Sequence of chain 1.B:
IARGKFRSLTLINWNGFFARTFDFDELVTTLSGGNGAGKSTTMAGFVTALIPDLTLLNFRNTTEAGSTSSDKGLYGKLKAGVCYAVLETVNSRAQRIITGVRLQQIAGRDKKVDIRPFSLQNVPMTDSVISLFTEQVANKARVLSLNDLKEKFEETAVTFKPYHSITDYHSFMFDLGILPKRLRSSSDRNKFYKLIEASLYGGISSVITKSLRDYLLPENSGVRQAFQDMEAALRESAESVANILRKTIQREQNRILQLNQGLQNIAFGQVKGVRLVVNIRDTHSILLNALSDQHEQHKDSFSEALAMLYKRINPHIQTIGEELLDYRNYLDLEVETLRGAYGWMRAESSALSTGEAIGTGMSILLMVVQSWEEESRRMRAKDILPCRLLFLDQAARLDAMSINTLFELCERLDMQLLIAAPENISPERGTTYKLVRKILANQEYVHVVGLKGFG

The protein below binds the small molecule below.
Small molecule (SMILES): Nc1ncnc2c1ncn2[C@@H]1O[C@H](COP(=O)(O)OP(=O)(O)OP(O)(O)=S)[C@@H](O)[C@H]1O

Binding-site contacts:
Ligand atom C1' contacts residue ASN18 of chain 1.B at 3.2 Å.
Ligand atom S1G contacts residue GLN422 of chain 1.B at 3.5 Å (h-bond).
Ligand atom O3G contacts residue ASN38 of chain 1.B at 3.1 Å (h-bond).
Ligand atom O2' contacts residue ARG367 of chain 1.A at 3.3 Å (salt-bridge).
Ligand atom O2B contacts residue ALA40 of chain 1.B at 2.9 Å (h-bond).
Ligand atom N7 contacts residue LYS82 of chain 1.B at 3.4 Å.
Ligand atom S1G contacts residue LYS42 of chain 1.B at 3.2 Å (salt-bridge).
Ligand atom O1A contacts residue SER381 of chain 1.A at 3.3 Å.
Ligand atom O2A contacts residue SER43 of chain 1.B at 3.4 Å (h-bond).
Ligand atom O3' contacts residue ARG465 of chain 1.B at 3.5 Å (salt-bridge).
Ligand atom O1B contacts residue MG1 of chain 1.K at 2.9 Å.
Ligand atom O3' contacts residue GLU384 of chain 1.A at 3.1 Å (salt-bridge).
Ligand atom PG contacts residue SER381 of chain 1.A at 3.5 Å.
Ligand atom O4' contacts residue ASN18 of chain 1.B at 3.3 Å (h-bond).
Ligand atom S1G contacts residue PRO450 of chain 1.B at 3.5 Å.
Ligand atom N3 contacts residue ARG367 of chain 1.A at 3.1 Å (salt-bridge).
Ligand atom O3G contacts residue GLY383 of chain 1.A at 2.8 Å (h-bond).
Ligand atom O2G contacts residue THR382 of chain 1.A at 3.0 Å (h-bond).
Ligand atom O3G contacts residue GLY39 of chain 1.B at 3.6 Å (h-bond).
Ligand atom O1B contacts residue SER43 of chain 1.B at 2.5 Å (h-bond).
Ligand atom O2B contacts residue LYS42 of chain 1.B at 2.9 Å (salt-bridge).
Ligand atom C2 contacts residue ARG367 of chain 1.A at 3.3 Å.
Ligand atom O1A contacts residue MG1 of chain 1.K at 2.7 Å.
Ligand atom O2G contacts residue MG1 of chain 1.K at 2.6 Å.
Ligand atom O3G contacts residue SER381 of chain 1.A at 2.8 Å (h-bond).
Ligand atom C4' contacts residue ARG465 of chain 1.B at 3.5 Å.
Ligand atom O2A contacts residue LYS42 of chain 1.B at 3.5 Å (salt-bridge).
Ligand atom O3B contacts residue SER381 of chain 1.A at 3.0 Å (h-bond).
Ligand atom O1A contacts residue SER43 of chain 1.B at 3.5 Å.
Ligand atom O2G contacts residue GLN422 of chain 1.B at 2.7 Å (h-bond).
Ligand atom O2A contacts residue GLY41 of chain 1.B at 3.2 Å.
Ligand atom N6 contacts residue SER378 of chain 1.A at 3.3 Å (h-bond).
Ligand atom C3' contacts residue GLU384 of chain 1.A at 3.4 Å.
Ligand atom N6 contacts residue GLY78 of chain 1.B at 3.5 Å (h-bond).
Ligand atom O3B contacts residue GLY39 of chain 1.B at 3.1 Å (h-bond).
Ligand atom O3A contacts residue SER381 of chain 1.A at 3.5 Å.
Ligand atom C5' contacts residue SER381 of chain 1.A at 3.5 Å.
Ligand atom O2A contacts residue THR44 of chain 1.B at 2.8 Å (h-bond).
Ligand atom O2B contacts residue GLY41 of chain 1.B at 3.2 Å (h-bond).
Ligand atom O3A contacts residue ALA40 of chain 1.B at 3.5 Å (h-bond).

Sequence of chain 1.A:
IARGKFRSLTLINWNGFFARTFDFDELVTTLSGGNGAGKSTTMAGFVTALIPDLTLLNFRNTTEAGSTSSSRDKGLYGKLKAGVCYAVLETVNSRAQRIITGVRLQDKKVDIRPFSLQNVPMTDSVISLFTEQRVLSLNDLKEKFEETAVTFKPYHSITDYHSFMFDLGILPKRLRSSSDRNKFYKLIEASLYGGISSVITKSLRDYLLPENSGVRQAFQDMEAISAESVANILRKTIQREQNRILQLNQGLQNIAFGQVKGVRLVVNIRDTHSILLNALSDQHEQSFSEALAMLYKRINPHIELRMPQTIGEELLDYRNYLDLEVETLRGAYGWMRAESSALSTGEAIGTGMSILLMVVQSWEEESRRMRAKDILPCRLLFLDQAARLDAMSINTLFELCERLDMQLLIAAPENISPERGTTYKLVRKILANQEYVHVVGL